Sequence of chain 2.A:
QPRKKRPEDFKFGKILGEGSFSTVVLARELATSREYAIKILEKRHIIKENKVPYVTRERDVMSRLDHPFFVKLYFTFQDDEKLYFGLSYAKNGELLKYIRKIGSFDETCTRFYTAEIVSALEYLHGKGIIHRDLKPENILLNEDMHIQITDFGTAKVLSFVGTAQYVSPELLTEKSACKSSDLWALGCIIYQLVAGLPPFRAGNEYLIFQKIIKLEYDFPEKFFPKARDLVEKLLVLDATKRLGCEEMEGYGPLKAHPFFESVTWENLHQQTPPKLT

Binding-site contacts:
Ligand atom O33 contacts residue GLU161 of chain 2.A at 3.3 Å.
Ligand atom N30 contacts residue SER112 of chain 2.A at 3.0 Å (h-bond).
Ligand atom C21 contacts residue ASP175 of chain 2.A at 3.5 Å.
Ligand atom C18 contacts residue GLU161 of chain 2.A at 3.6 Å.
Ligand atom F34 contacts residue VAL48 of chain 2.A at 3.1 Å.
Ligand atom C13 contacts residue THR174 of chain 2.A at 3.5 Å.
Ligand atom N27 contacts residue ALA61 of chain 2.A at 3.6 Å.
Ligand atom C19 contacts residue ASP175 of chain 2.A at 3.4 Å.
Ligand atom C16 contacts residue ALA61 of chain 2.A at 3.6 Å (hydrophobic).
Ligand atom C23 contacts residue GLU118 of chain 2.A at 3.5 Å.
Ligand atom F34 contacts residue GLY41 of chain 2.A at 3.0 Å.
Ligand atom C1 contacts residue GOL1 of chain 2.K at 3.7 Å.
Ligand atom C10 contacts residue LEU164 of chain 2.A at 3.6 Å (hydrophobic).
Ligand atom N28 contacts residue THR174 of chain 2.A at 3.5 Å.
Ligand atom C12 contacts residue GLU42 of chain 2.A at 3.6 Å.
Ligand atom N30 contacts residue ALA61 of chain 2.A at 3.6 Å.
Ligand atom C5 contacts residue LYS63 of chain 2.A at 3.5 Å.
Ligand atom C22 contacts residue LEU40 of chain 2.A at 3.4 Å (hydrophobic).
Ligand atom F34 contacts residue THR47 of chain 2.A at 3.5 Å.
Ligand atom C17 contacts residue THR174 of chain 2.A at 3.6 Å.
Ligand atom C18 contacts residue GOL1 of chain 2.K at 3.5 Å.
Ligand atom N27 contacts residue ALA114 of chain 2.A at 3.0 Å (h-bond).
Ligand atom C6 contacts residue ASP175 of chain 2.A at 3.5 Å.
Ligand atom C9 contacts residue LEU164 of chain 2.A at 3.3 Å (hydrophobic).
Ligand atom F34 contacts residue GLU42 of chain 2.A at 3.5 Å.
Ligand atom F34 contacts residue GLY43 of chain 2.A at 3.3 Å.
Ligand atom N25 contacts residue LYS63 of chain 2.A at 2.7 Å (salt-bridge).
Ligand atom C6 contacts residue LYS63 of chain 2.A at 3.6 Å.
Ligand atom F34 contacts residue SER46 of chain 2.A at 3.5 Å.
Ligand atom O32 contacts residue THR174 of chain 2.A at 2.9 Å (h-bond).
Ligand atom C16 contacts residue LEU164 of chain 2.A at 3.4 Å (hydrophobic).
Ligand atom C12 contacts residue GLY43 of chain 2.A at 3.4 Å.
Ligand atom O32 contacts residue LEU111 of chain 2.A at 3.5 Å.
Ligand atom C5 contacts residue THR174 of chain 2.A at 3.4 Å.
Ligand atom C20 contacts residue GOL1 of chain 2.K at 3.4 Å.
Ligand atom N27 contacts residue SER112 of chain 2.A at 3.6 Å.
Ligand atom C8 contacts residue ALA114 of chain 2.A at 3.4 Å (hydrophobic).
Ligand atom C3 contacts residue SER46 of chain 2.A at 3.3 Å.
Ligand atom C14 contacts residue LEU164 of chain 2.A at 3.7 Å (hydrophobic).
Ligand atom C3 contacts residue GLY43 of chain 2.A at 3.4 Å.

This small molecule binds to this protein.
Small molecule (SMILES): CC(C)n1cc(C(=O)c2cncc(N[C@@H]3COC[C@@H]3c3ccc(F)cc3)n2)c2c(N)ncnc21